The protein below binds the small molecule below.
Small molecule (SMILES): CC(=O)N[C@H]1[C@H](O[C@H]2[C@H](O)[C@@H](NC(C)=O)CO[C@@H]2CO[C@@H]2O[C@@H](C)[C@@H](O)[C@@H](O)[C@@H]2O)O[C@H](CO)[C@@H](O)[C@@H]1O

Sequence of chain 1.B:
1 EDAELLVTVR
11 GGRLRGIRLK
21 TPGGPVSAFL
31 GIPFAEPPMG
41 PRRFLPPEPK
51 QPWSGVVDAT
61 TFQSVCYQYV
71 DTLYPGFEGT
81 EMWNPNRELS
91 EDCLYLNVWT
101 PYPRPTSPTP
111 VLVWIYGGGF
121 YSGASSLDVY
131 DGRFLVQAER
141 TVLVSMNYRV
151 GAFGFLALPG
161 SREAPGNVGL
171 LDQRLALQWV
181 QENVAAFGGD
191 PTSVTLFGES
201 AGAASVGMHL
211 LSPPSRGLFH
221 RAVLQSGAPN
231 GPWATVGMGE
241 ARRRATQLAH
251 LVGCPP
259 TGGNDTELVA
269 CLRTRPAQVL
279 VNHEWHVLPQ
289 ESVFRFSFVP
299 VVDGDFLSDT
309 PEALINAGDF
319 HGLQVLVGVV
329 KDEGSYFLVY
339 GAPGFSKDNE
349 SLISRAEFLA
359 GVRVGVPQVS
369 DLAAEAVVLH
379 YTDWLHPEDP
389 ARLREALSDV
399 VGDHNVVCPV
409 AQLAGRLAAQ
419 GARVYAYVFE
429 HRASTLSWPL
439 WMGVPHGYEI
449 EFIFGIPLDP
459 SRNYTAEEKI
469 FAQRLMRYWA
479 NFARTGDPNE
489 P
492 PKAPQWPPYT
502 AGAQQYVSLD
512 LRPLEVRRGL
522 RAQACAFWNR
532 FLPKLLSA

Binding-site contacts:
Ligand atom O7 contacts residue ASN347 of chain 1.B at 4.3 Å.
Ligand atom O5 contacts residue SER344 of chain 1.B at 3.6 Å.
Ligand atom C3 contacts residue ASN347 of chain 1.B at 3.8 Å.
Ligand atom C1 contacts residue ASN347 of chain 1.B at 1.5 Å.
Ligand atom O5 contacts residue ASN347 of chain 1.B at 2.5 Å (h-bond).
Ligand atom O5 contacts residue GLY342 of chain 1.B at 4.4 Å.
Ligand atom C6 contacts residue PHE343 of chain 1.B at 3.9 Å (hydrophobic).
Ligand atom C8 contacts residue PRO341 of chain 1.B at 3.7 Å (hydrophobic).
Ligand atom C5 contacts residue GLY342 of chain 1.B at 4.2 Å.
Ligand atom C5 contacts residue ASN347 of chain 1.B at 3.8 Å.
Ligand atom O7 contacts residue ALA340 of chain 1.B at 4.1 Å.
Ligand atom C6 contacts residue ASN347 of chain 1.B at 3.6 Å.
Ligand atom O4 contacts residue GLY342 of chain 1.B at 4.4 Å.
Ligand atom C1 contacts residue GLY342 of chain 1.B at 4.0 Å.
Ligand atom O7 contacts residue GLY342 of chain 1.B at 3.3 Å (h-bond).
Ligand atom N2 contacts residue ASN347 of chain 1.B at 2.8 Å (h-bond).
Ligand atom O5 contacts residue ASN347 of chain 1.B at 4.4 Å.
Ligand atom C7 contacts residue ASN347 of chain 1.B at 3.4 Å.
Ligand atom O5 contacts residue PHE343 of chain 1.B at 4.4 Å.
Ligand atom C2 contacts residue GLY342 of chain 1.B at 4.5 Å.
Ligand atom O7 contacts residue PRO341 of chain 1.B at 3.9 Å.
Ligand atom C1 contacts residue SER344 of chain 1.B at 3.9 Å.
Ligand atom C8 contacts residue ASN347 of chain 1.B at 3.7 Å.
Ligand atom C5 contacts residue PHE343 of chain 1.B at 4.0 Å (hydrophobic).
Ligand atom O5 contacts residue SER344 of chain 1.B at 3.3 Å.
Ligand atom C3 contacts residue GLY342 of chain 1.B at 4.2 Å.
Ligand atom C5 contacts residue SER344 of chain 1.B at 4.1 Å.
Ligand atom C4 contacts residue ASN347 of chain 1.B at 4.2 Å.
Ligand atom C8 contacts residue GLY342 of chain 1.B at 3.1 Å.
Ligand atom C6 contacts residue SER344 of chain 1.B at 4.1 Å.
Ligand atom C6 contacts residue ASP346 of chain 1.B at 4.4 Å.
Ligand atom C7 contacts residue GLY342 of chain 1.B at 3.5 Å.
Ligand atom C5 contacts residue ASN347 of chain 1.B at 4.0 Å.
Ligand atom O7 contacts residue PHE343 of chain 1.B at 4.2 Å.
Ligand atom C2 contacts residue ASN347 of chain 1.B at 2.4 Å.
Ligand atom C6 contacts residue SER344 of chain 1.B at 4.2 Å.
Ligand atom C7 contacts residue PRO341 of chain 1.B at 4.3 Å (hydrophobic).